A protein and the small-molecule ligand that binds it are described below.
Small molecule (SMILES): Cc1cnc(O)c(C)n1

Sequence of chain 1.B:
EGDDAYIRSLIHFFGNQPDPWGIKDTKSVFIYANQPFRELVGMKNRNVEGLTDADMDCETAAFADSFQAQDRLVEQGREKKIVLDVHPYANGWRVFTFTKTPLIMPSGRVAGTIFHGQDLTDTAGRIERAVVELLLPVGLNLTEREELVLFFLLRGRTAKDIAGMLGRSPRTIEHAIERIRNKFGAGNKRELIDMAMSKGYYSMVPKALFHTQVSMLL

Binding-site contacts:
Ligand atom CAC contacts residue PHE105 of chain 1.B at 3.7 Å (hydrophobic).
Ligand atom CAE contacts residue PHE44 of chain 1.B at 4.3 Å (hydrophobic).
Ligand atom NAA contacts residue GLN77 of chain 1.B at 4.3 Å.
Ligand atom CAF contacts residue LYS107 of chain 1.B at 3.6 Å.
Ligand atom CAC contacts residue PHE74 of chain 1.B at 3.6 Å (hydrophobic).
Ligand atom CAF contacts residue PHE74 of chain 1.B at 3.9 Å (hydrophobic).
Ligand atom CAE contacts residue PHE74 of chain 1.B at 4.3 Å (hydrophobic).
Ligand atom CAE contacts residue ASP60 of chain 1.B at 4.1 Å.
Ligand atom NAA contacts residue ASP92 of chain 1.B at 4.1 Å.
Ligand atom NAD contacts residue PHE74 of chain 1.B at 4.1 Å.
Ligand atom CAG contacts residue PHE105 of chain 1.B at 3.5 Å (hydrophobic).
Ligand atom CAH contacts residue LYS31 of chain 1.B at 3.4 Å.
Ligand atom CAG contacts residue TYR96 of chain 1.B at 3.8 Å (hydrophobic).
Ligand atom OAI contacts residue LYS107 of chain 1.B at 2.7 Å (salt-bridge).
Ligand atom CAH contacts residue PHE122 of chain 1.B at 4.0 Å (hydrophobic).
Ligand atom CAB contacts residue PHE74 of chain 1.B at 3.3 Å (hydrophobic).
Ligand atom CAH contacts residue ASP60 of chain 1.B at 3.6 Å.
Ligand atom NAA contacts residue LYS107 of chain 1.B at 3.5 Å (salt-bridge).
Ligand atom CAB contacts residue PHE105 of chain 1.B at 4.0 Å (hydrophobic).
Ligand atom NAA contacts residue PHE105 of chain 1.B at 4.4 Å.
Ligand atom CAG contacts residue PHE74 of chain 1.B at 3.8 Å (hydrophobic).
Ligand atom CAE contacts residue PHE105 of chain 1.B at 4.3 Å (hydrophobic).
Ligand atom OAI contacts residue ASP78 of chain 1.B at 4.2 Å.
Ligand atom CAF contacts residue LYS31 of chain 1.B at 3.9 Å.
Ligand atom NAD contacts residue PHE44 of chain 1.B at 3.8 Å.
Ligand atom CAG contacts residue THR67 of chain 1.B at 3.6 Å.
Ligand atom CAB contacts residue ASP92 of chain 1.B at 3.6 Å.
Ligand atom OAI contacts residue LYS31 of chain 1.B at 2.9 Å (salt-bridge).
Ligand atom OAI contacts residue ASP60 of chain 1.B at 4.2 Å.
Ligand atom OAI contacts residue PHE74 of chain 1.B at 4.0 Å.
Ligand atom CAH contacts residue PHE44 of chain 1.B at 3.9 Å (hydrophobic).
Ligand atom NAD contacts residue PHE105 of chain 1.B at 3.9 Å.
Ligand atom CAH contacts residue PHE37 of chain 1.B at 4.1 Å (hydrophobic).
Ligand atom CAE contacts residue LYS31 of chain 1.B at 4.0 Å.
Ligand atom NAA contacts residue PHE74 of chain 1.B at 3.4 Å.